A small-molecule ligand and the protein it binds are described below.
Small molecule (SMILES): CC(=O)N[C@@H]1[C@@H](O)[C@H](O)[C@@H](CO)O[C@H]1O

Sequence of chain 1.A:
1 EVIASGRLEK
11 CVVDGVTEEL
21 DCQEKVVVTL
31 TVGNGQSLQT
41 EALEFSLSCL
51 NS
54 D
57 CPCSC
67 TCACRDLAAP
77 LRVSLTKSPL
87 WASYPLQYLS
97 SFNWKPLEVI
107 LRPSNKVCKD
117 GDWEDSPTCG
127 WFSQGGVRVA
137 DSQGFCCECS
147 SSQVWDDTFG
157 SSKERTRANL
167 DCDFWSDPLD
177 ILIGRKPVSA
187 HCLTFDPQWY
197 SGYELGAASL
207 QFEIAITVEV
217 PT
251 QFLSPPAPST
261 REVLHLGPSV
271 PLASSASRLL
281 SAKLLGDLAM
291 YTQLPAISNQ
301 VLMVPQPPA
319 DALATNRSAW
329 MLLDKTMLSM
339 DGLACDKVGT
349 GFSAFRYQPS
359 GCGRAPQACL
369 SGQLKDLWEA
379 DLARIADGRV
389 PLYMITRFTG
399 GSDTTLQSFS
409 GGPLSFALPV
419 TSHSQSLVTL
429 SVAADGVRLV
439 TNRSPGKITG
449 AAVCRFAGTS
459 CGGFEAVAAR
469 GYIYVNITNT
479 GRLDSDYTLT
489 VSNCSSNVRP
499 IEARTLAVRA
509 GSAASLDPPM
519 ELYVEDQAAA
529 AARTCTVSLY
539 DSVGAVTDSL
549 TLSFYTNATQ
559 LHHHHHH

Binding-site contacts:
Ligand atom C5 contacts residue ASN324 of chain 1.A at 3.6 Å.
Ligand atom O7 contacts residue ASN324 of chain 1.A at 3.1 Å (h-bond).
Ligand atom O5 contacts residue ASN324 of chain 1.A at 2.3 Å (h-bond).
Ligand atom N2 contacts residue ASN324 of chain 1.A at 3.0 Å (h-bond).
Ligand atom C3 contacts residue ASN324 of chain 1.A at 3.8 Å.
Ligand atom C2 contacts residue ASN324 of chain 1.A at 2.5 Å.
Ligand atom C4 contacts residue ASN324 of chain 1.A at 4.2 Å.
Ligand atom C8 contacts residue ASN324 of chain 1.A at 4.4 Å.
Ligand atom C7 contacts residue ASN324 of chain 1.A at 3.2 Å.
Ligand atom C1 contacts residue ASN324 of chain 1.A at 1.4 Å.
Ligand atom C8 contacts residue TRP328 of chain 1.A at 4.4 Å (hydrophobic).
Ligand atom C8 contacts residue PRO411 of chain 1.A at 3.8 Å (hydrophobic).